Binding-site contacts:
Ligand atom C3 contacts residue ASN1131 of chain 1.C at 3.8 Å.
Ligand atom O7 contacts residue ASN1131 of chain 1.C at 3.6 Å.
Ligand atom C4 contacts residue ASN1131 of chain 1.C at 4.2 Å.
Ligand atom C1 contacts residue ASN1131 of chain 1.C at 1.4 Å.
Ligand atom N2 contacts residue ASN1131 of chain 1.C at 2.9 Å (h-bond).
Ligand atom C5 contacts residue ASN1131 of chain 1.C at 3.6 Å.
Ligand atom O5 contacts residue ASN1131 of chain 1.C at 2.3 Å (h-bond).
Ligand atom C7 contacts residue ASN1131 of chain 1.C at 3.5 Å.
Ligand atom C2 contacts residue ASN1131 of chain 1.C at 2.4 Å.

This small molecule binds to this protein.
Small molecule (SMILES): CC(=O)N[C@H]1[C@H](O[C@H]2[C@H](O)[C@@H](NC(C)=O)CO[C@@H]2CO)O[C@H](CO)[C@@H](O)[C@@H]1O

Sequence of chain 1.C:
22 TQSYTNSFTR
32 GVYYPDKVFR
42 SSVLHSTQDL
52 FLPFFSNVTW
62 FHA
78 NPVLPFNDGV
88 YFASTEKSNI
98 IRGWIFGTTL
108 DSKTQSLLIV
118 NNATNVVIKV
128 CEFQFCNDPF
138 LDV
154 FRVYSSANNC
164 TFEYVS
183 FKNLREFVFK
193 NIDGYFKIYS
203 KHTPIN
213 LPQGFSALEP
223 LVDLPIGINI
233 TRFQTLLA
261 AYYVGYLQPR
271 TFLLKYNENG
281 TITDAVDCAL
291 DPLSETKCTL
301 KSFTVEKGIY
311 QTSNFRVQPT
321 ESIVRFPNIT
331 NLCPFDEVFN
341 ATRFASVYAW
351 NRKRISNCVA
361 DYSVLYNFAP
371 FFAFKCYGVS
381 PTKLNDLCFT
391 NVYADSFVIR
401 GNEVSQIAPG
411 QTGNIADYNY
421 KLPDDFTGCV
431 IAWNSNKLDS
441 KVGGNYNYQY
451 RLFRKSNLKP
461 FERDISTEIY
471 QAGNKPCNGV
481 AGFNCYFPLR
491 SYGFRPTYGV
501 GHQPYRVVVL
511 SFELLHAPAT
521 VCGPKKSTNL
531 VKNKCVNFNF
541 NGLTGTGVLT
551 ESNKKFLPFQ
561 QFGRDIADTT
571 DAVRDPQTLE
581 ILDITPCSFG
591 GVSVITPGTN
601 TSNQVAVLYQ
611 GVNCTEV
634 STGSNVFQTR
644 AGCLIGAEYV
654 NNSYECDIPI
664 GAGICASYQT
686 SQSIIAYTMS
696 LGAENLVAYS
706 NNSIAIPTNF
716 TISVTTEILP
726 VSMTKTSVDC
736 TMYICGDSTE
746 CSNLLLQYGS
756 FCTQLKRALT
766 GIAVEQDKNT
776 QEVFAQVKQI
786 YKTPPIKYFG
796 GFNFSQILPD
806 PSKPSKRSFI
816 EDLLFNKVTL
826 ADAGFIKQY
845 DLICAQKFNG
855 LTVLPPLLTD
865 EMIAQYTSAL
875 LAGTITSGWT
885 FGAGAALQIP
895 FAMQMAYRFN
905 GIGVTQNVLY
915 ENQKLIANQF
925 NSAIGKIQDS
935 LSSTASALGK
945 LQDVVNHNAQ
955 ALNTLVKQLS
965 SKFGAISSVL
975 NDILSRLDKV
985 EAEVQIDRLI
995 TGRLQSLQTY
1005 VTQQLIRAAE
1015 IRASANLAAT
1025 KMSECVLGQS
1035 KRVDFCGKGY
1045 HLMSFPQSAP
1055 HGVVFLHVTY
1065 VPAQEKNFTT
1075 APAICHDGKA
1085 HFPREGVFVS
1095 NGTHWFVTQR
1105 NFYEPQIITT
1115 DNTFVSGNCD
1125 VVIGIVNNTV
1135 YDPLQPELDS